The protein below binds the small molecule below.
Small molecule (SMILES): COc1ccc(C[C@H](N)C(=O)N[C@H]2[C@@H](O)[C@H](n3cnc4c(N(C)C)ncnc43)O[C@@H]2CO[P](=O)(O)O[C@H]2[C@@H](O)[C@H](n3ccc(N)nc3=O)O[C@@H]2CO[P](=O)(O)O[C@H]2[C@@H](O)[C@H](n3ccc(N)nc3=O)O[C@@H]2CO)cc1

Binding-site contacts:
Ligand atom OP1 contacts residue MG1 of chain 1.VTA at 3.5 Å.